Sequence of chain 2.C:
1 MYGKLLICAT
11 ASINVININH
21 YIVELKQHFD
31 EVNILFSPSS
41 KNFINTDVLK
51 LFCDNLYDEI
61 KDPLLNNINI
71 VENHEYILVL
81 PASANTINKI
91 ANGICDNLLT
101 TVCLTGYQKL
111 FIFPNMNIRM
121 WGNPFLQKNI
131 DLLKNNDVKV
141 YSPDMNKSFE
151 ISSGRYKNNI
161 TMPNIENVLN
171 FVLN

Sequence of chain 2.A:
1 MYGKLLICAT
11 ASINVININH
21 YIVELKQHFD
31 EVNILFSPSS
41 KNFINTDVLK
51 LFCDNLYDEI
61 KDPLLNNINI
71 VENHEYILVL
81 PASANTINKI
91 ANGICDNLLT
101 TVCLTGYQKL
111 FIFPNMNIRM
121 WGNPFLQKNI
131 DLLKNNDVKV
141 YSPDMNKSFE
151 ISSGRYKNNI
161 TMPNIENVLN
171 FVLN

The small molecule below binds the protein below.
Small molecule (SMILES): C[C@@H](O)[C@H](NC(=O)[C@H](Cc1ccc(O)cc1)NC(=O)[C@H](CO)NC(=O)[C@@H](N)CC(=O)O)C(=O)N[C@@H](CS)C(=O)O

Binding-site contacts:
Ligand atom CG2 contacts residue ASN117 of chain 2.A at 2.8 Å.
Ligand atom O contacts residue ASN66 of chain 3.A at 3.6 Å (h-bond).
Ligand atom O contacts residue PHE149 of chain 2.A at 3.0 Å (h-bond).
Ligand atom CG2 contacts residue ASN159 of chain 2.A at 3.4 Å.
Ligand atom N contacts residue HIS20 of chain 2.C at 3.7 Å.
Ligand atom CB contacts residue MET162 of chain 2.A at 3.6 Å (hydrophobic).
Ligand atom OG contacts residue MET162 of chain 2.A at 2.9 Å (h-bond).
Ligand atom N contacts residue ASN117 of chain 2.A at 2.8 Å (h-bond).
Ligand atom C contacts residue ASN117 of chain 2.A at 3.5 Å.
Ligand atom O contacts residue ASN14 of chain 2.A at 3.0 Å (h-bond).
Ligand atom OXT contacts residue ILE68 of chain 3.A at 3.6 Å.
Ligand atom CA contacts residue PHE149 of chain 2.A at 3.4 Å (hydrophobic).
Ligand atom CB contacts residue SER148 of chain 2.A at 3.5 Å.
Ligand atom CA contacts residue ASN117 of chain 2.A at 3.4 Å.
Ligand atom CE1 contacts residue ASN17 of chain 2.A at 3.6 Å.
Ligand atom CB contacts residue ASN14 of chain 2.A at 3.6 Å.
Ligand atom CZ contacts residue ASN19 of chain 2.C at 3.5 Å.
Ligand atom CE1 contacts residue ASN19 of chain 2.C at 3.4 Å.
Ligand atom SG contacts residue FMN1 of chain 2.I at 3.3 Å.
Ligand atom OG1 contacts residue SER148 of chain 2.A at 2.6 Å (h-bond).
Ligand atom N contacts residue PHE149 of chain 2.A at 3.0 Å (h-bond).
Ligand atom OG contacts residue THR161 of chain 2.A at 3.3 Å.
Ligand atom C contacts residue SER152 of chain 2.A at 3.3 Å.
Ligand atom N contacts residue ASN14 of chain 2.A at 2.8 Å (h-bond).
Ligand atom C contacts residue ASN14 of chain 2.A at 3.7 Å.
Ligand atom CB contacts residue THR161 of chain 2.A at 3.7 Å.
Ligand atom CB contacts residue ASN117 of chain 2.A at 3.4 Å.
Ligand atom O contacts residue ILE151 of chain 2.A at 3.7 Å.
Ligand atom O contacts residue GLU150 of chain 2.A at 2.8 Å.
Ligand atom CB contacts residue ILE68 of chain 3.A at 3.4 Å (hydrophobic).
Ligand atom CE2 contacts residue PHE52 of chain 2.C at 3.6 Å (hydrophobic).
Ligand atom OXT contacts residue ASN117 of chain 2.A at 2.8 Å (h-bond).
Ligand atom O contacts residue PHE149 of chain 2.A at 3.6 Å (h-bond).
Ligand atom O contacts residue SER152 of chain 2.A at 2.2 Å (h-bond).
Ligand atom OG1 contacts residue ILE160 of chain 2.A at 3.7 Å.
Ligand atom O contacts residue ILE151 of chain 2.A at 2.7 Å (h-bond).
Ligand atom OD2 contacts residue TYR156 of chain 2.A at 2.7 Å (h-bond).
Ligand atom O contacts residue SER148 of chain 2.A at 3.6 Å.
Ligand atom OH contacts residue ASN19 of chain 2.C at 2.7 Å (h-bond).
Ligand atom C contacts residue PHE149 of chain 2.A at 3.6 Å (hydrophobic).

Sequence of chain 3.A:
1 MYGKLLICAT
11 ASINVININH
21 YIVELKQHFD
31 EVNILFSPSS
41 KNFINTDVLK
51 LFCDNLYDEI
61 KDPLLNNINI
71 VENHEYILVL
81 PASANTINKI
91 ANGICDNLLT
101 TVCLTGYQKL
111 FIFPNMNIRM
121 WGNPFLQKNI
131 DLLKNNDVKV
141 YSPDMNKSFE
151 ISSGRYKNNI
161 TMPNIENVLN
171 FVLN